Binding-site contacts:
Ligand atom C26 contacts residue VAL76 of chain 1.B at 3.6 Å (hydrophobic).
Ligand atom O4 contacts residue VAL143 of chain 1.B at 3.7 Å.
Ligand atom C17 contacts residue THR83 of chain 1.B at 3.4 Å.
Ligand atom C4 contacts residue LEU134 of chain 1.B at 3.9 Å (hydrophobic).
Ligand atom C12 contacts residue HIS244 of chain 1.B at 3.6 Å.
Ligand atom C12 contacts residue TYR268 of chain 1.B at 3.6 Å (hydrophobic).
Ligand atom C1 contacts residue ILE159 of chain 1.B at 3.8 Å (hydrophobic).
Ligand atom O2 contacts residue TYR268 of chain 1.B at 2.7 Å (h-bond).
Ligand atom C20 contacts residue CYS80 of chain 1.B at 3.9 Å (hydrophobic).
Ligand atom C2 contacts residue ILE159 of chain 1.B at 3.6 Å (hydrophobic).
Ligand atom C8 contacts residue PHE77 of chain 1.B at 3.9 Å (hydrophobic).
Ligand atom C9 contacts residue HIS244 of chain 1.B at 3.6 Å.
Ligand atom O1 contacts residue HIS118 of chain 1.B at 2.9 Å (h-bond).
Ligand atom C19 contacts residue VAL136 of chain 1.B at 3.8 Å (hydrophobic).
Ligand atom C12 contacts residue HIS118 of chain 1.B at 3.6 Å.
Ligand atom C25 contacts residue LEU50 of chain 1.B at 3.8 Å (hydrophobic).
Ligand atom C18 contacts residue VAL136 of chain 1.B at 3.7 Å (hydrophobic).
Ligand atom O2 contacts residue MET248 of chain 1.B at 3.6 Å.
Ligand atom C2 contacts residue LYS162 of chain 1.B at 3.6 Å.
Ligand atom O4 contacts residue VAL76 of chain 1.B at 3.4 Å.
Ligand atom O1 contacts residue THR84 of chain 1.B at 3.3 Å (h-bond).
Ligand atom C16 contacts residue LEU134 of chain 1.B at 3.8 Å (hydrophobic).
Ligand atom C24 contacts residue TRP59 of chain 1.B at 3.7 Å (hydrophobic).
Ligand atom C22 contacts residue ILE121 of chain 1.B at 3.8 Å (hydrophobic).
Ligand atom C6 contacts residue CYS80 of chain 1.B at 3.6 Å (hydrophobic).
Ligand atom O4 contacts residue LEU148 of chain 1.B at 3.9 Å.
Ligand atom C23 contacts residue THR84 of chain 1.B at 3.5 Å.
Ligand atom C16 contacts residue CYS80 of chain 1.B at 3.8 Å (hydrophobic).
Ligand atom C8 contacts residue CYS80 of chain 1.B at 3.8 Å (hydrophobic).
Ligand atom C11 contacts residue MET248 of chain 1.B at 3.7 Å (hydrophobic).
Ligand atom C23 contacts residue THR83 of chain 1.B at 3.7 Å.
Ligand atom O2 contacts residue HIS244 of chain 1.B at 2.5 Å (h-bond).
Ligand atom O contacts residue CYS80 of chain 1.B at 3.6 Å.
Ligand atom C25 contacts residue TRP59 of chain 1.B at 3.7 Å (hydrophobic).
Ligand atom C3 contacts residue LEU125 of chain 1.B at 3.6 Å (hydrophobic).
Ligand atom O2 contacts residue HIS118 of chain 1.B at 3.4 Å (h-bond).
Ligand atom O1 contacts residue LEU264 of chain 1.B at 3.6 Å.
Ligand atom O3 contacts residue THR83 of chain 1.B at 3.2 Å.
Ligand atom C26 contacts residue VAL143 of chain 1.B at 3.8 Å (hydrophobic).
Ligand atom C24 contacts residue ARG79 of chain 1.B at 3.6 Å.

This small molecule binds to this protein.
Small molecule (SMILES): O=C(O)CCCCCOc1ccccc1CN(C(=O)c1ccc(-c2ccco2)cc1)C1CC1

Sequence of chain 1.B:
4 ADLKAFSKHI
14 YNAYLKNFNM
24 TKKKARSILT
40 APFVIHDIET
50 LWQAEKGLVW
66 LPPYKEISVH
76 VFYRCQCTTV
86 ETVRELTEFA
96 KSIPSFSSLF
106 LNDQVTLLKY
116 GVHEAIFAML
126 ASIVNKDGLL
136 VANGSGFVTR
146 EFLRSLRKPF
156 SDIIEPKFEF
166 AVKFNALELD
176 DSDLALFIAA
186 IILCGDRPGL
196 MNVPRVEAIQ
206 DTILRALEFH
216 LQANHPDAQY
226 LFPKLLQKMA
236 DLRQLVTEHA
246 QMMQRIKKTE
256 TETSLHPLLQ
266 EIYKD